Sequence of chain 2.A:
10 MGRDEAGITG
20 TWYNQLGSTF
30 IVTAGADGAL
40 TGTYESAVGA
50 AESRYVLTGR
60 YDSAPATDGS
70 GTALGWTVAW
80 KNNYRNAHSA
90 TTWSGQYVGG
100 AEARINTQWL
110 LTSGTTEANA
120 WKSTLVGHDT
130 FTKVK

This protein binds this small molecule.
Small molecule (SMILES): [O][Cu]12<-n3ccccc3CCN->1(CCNC(=O)CCCC[C@@H]1SC[C@@H]3NC(=O)N[C@@H]31)CCc1ccccn->21

Sequence of chain 4.A:
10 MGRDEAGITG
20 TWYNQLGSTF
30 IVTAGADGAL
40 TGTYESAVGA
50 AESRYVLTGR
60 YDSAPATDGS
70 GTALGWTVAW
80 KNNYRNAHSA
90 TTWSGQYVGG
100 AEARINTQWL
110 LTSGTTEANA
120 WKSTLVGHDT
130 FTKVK

Binding-site contacts:
Ligand atom N1 contacts residue ASP128 of chain 4.A at 2.8 Å (salt-bridge).
Ligand atom C6 contacts residue SER45 of chain 4.A at 3.4 Å.
Ligand atom C11 contacts residue SER88 of chain 4.A at 3.7 Å.
Ligand atom C2 contacts residue TRP108 of chain 4.A at 3.8 Å (hydrophobic).
Ligand atom C4 contacts residue TRP120 of chain 2.A at 3.8 Å (hydrophobic).
Ligand atom C1 contacts residue ASN23 of chain 4.A at 3.7 Å.
Ligand atom N1 contacts residue LEU25 of chain 4.A at 3.7 Å.
Ligand atom N3 contacts residue SER88 of chain 4.A at 3.0 Å (h-bond).
Ligand atom C4 contacts residue VAL47 of chain 4.A at 3.8 Å (hydrophobic).
Ligand atom C22 contacts residue SER112 of chain 4.A at 3.7 Å.
Ligand atom C1 contacts residue TYR43 of chain 4.A at 3.5 Å (hydrophobic).
Ligand atom C18 contacts residue ALA49 of chain 4.A at 3.8 Å (hydrophobic).
Ligand atom C5 contacts residue TRP120 of chain 2.A at 3.7 Å (hydrophobic).
Ligand atom S1 contacts residue TRP79 of chain 4.A at 3.6 Å.
Ligand atom O1 contacts residue ASN23 of chain 4.A at 3.0 Å (h-bond).
Ligand atom O1 contacts residue TYR43 of chain 4.A at 2.6 Å (h-bond).
Ligand atom C17 contacts residue ALA49 of chain 4.A at 3.9 Å (hydrophobic).
Ligand atom S1 contacts residue TRP92 of chain 4.A at 3.7 Å.
Ligand atom O2 contacts residue ALA49 of chain 4.A at 2.8 Å (h-bond).
Ligand atom C20 contacts residue SER112 of chain 4.A at 3.6 Å.
Ligand atom C3 contacts residue TRP108 of chain 4.A at 3.3 Å (hydrophobic).
Ligand atom S1 contacts residue THR90 of chain 4.A at 3.3 Å (h-bond).
Ligand atom C8 contacts residue TRP79 of chain 4.A at 3.7 Å (hydrophobic).
Ligand atom N2 contacts residue SER45 of chain 4.A at 3.0 Å (h-bond).
Ligand atom C9 contacts residue TRP79 of chain 4.A at 3.5 Å (hydrophobic).
Ligand atom C1 contacts residue ASP128 of chain 4.A at 3.7 Å.
Ligand atom O1 contacts residue SER27 of chain 4.A at 2.6 Å (h-bond).
Ligand atom O2 contacts residue TRP120 of chain 2.A at 3.6 Å.
Ligand atom N2 contacts residue VAL47 of chain 4.A at 3.6 Å.
Ligand atom C1 contacts residue LEU25 of chain 4.A at 3.7 Å (hydrophobic).
Ligand atom C7 contacts residue TRP79 of chain 4.A at 3.7 Å (hydrophobic).
Ligand atom O2 contacts residue GLY48 of chain 4.A at 3.6 Å.
Ligand atom C11 contacts residue LEU110 of chain 4.A at 3.6 Å (hydrophobic).
Ligand atom C1 contacts residue SER27 of chain 4.A at 3.6 Å.
Ligand atom C6 contacts residue VAL47 of chain 4.A at 3.7 Å (hydrophobic).
Ligand atom C26 contacts residue SER112 of chain 4.A at 3.6 Å.
Ligand atom C10 contacts residue ALA49 of chain 4.A at 3.7 Å (hydrophobic).
Ligand atom C7 contacts residue LEU110 of chain 4.A at 3.7 Å (hydrophobic).
Ligand atom C2 contacts residue ASP128 of chain 4.A at 3.8 Å.
Ligand atom C9 contacts residue ALA49 of chain 4.A at 3.6 Å (hydrophobic).